A protein and the small-molecule ligand that binds it are described below.
Small molecule (SMILES): O=S(=O)(O)c1cccc2cccc(Nc3ccccc3)c12

Sequence of chain 1.F:
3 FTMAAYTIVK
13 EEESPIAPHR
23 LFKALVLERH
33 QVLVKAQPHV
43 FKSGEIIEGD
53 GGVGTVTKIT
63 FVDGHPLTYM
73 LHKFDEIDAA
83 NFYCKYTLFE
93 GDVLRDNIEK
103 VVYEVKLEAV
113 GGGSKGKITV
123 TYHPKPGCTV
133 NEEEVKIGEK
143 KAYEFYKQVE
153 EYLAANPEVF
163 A

Binding-site contacts:
Ligand atom C15 contacts residue VAL122 of chain 1.F at 4.1 Å (hydrophobic).
Ligand atom C8 contacts residue TYR148 of chain 1.F at 4.1 Å (hydrophobic).
Ligand atom O3 contacts residue TYR148 of chain 1.F at 4.2 Å.
Ligand atom C2 contacts residue TYR88 of chain 1.F at 4.0 Å (hydrophobic).
Ligand atom C2 contacts residue ARG31 of chain 1.F at 3.5 Å.
Ligand atom C7 contacts residue ILE120 of chain 1.F at 4.0 Å (hydrophobic).
Ligand atom C15 contacts residue TYR105 of chain 1.F at 4.2 Å (hydrophobic).
Ligand atom C1 contacts residue VAL107 of chain 1.F at 4.2 Å (hydrophobic).
Ligand atom C11 contacts residue ALA144 of chain 1.F at 4.2 Å (hydrophobic).
Ligand atom C2 contacts residue LEU27 of chain 1.F at 3.8 Å (hydrophobic).
Ligand atom C3 contacts residue VAL107 of chain 1.F at 4.0 Å (hydrophobic).
Ligand atom C13 contacts residue TYR88 of chain 1.F at 3.5 Å (hydrophobic).
Ligand atom C3 contacts residue VAL28 of chain 1.F at 3.4 Å (hydrophobic).
Ligand atom C14 contacts residue TYR105 of chain 1.F at 2.9 Å (hydrophobic).
Ligand atom C15 contacts residue ALA144 of chain 1.F at 3.4 Å (hydrophobic).
Ligand atom C10 contacts residue ILE120 of chain 1.F at 4.1 Å (hydrophobic).
Ligand atom O1 contacts residue ILE120 of chain 1.F at 3.5 Å.
Ligand atom C2 contacts residue VAL107 of chain 1.F at 3.9 Å (hydrophobic).
Ligand atom C12 contacts residue ARG31 of chain 1.F at 4.1 Å.
Ligand atom S contacts residue ILE120 of chain 1.F at 4.2 Å.
Ligand atom C4 contacts residue VAL107 of chain 1.F at 4.0 Å (hydrophobic).
Ligand atom C16 contacts residue ALA144 of chain 1.F at 3.7 Å (hydrophobic).
Ligand atom C12 contacts residue TYR105 of chain 1.F at 4.0 Å (hydrophobic).
Ligand atom C4 contacts residue VAL28 of chain 1.F at 3.5 Å (hydrophobic).
Ligand atom C12 contacts residue TYR88 of chain 1.F at 3.4 Å (hydrophobic).
Ligand atom C1 contacts residue ARG31 of chain 1.F at 3.9 Å.
Ligand atom C14 contacts residue VAL122 of chain 1.F at 4.1 Å (hydrophobic).
Ligand atom O2 contacts residue ALA144 of chain 1.F at 3.4 Å (h-bond).
Ligand atom C4 contacts residue LEU27 of chain 1.F at 3.2 Å (hydrophobic).
Ligand atom C8 contacts residue ILE120 of chain 1.F at 3.7 Å (hydrophobic).
Ligand atom C13 contacts residue TYR105 of chain 1.F at 3.0 Å (hydrophobic).
Ligand atom C3 contacts residue LEU27 of chain 1.F at 2.9 Å (hydrophobic).
Ligand atom C9 contacts residue ILE120 of chain 1.F at 3.7 Å (hydrophobic).
Ligand atom C6 contacts residue LEU27 of chain 1.F at 3.7 Å (hydrophobic).
Ligand atom C7 contacts residue TYR148 of chain 1.F at 4.1 Å (hydrophobic).
Ligand atom C14 contacts residue ALA144 of chain 1.F at 3.7 Å (hydrophobic).
Ligand atom C5 contacts residue LEU27 of chain 1.F at 3.9 Å (hydrophobic).
Ligand atom C6 contacts residue LEU109 of chain 1.F at 4.2 Å (hydrophobic).
Ligand atom C3 contacts residue ARG31 of chain 1.F at 3.9 Å.
Ligand atom C7 contacts residue LEU27 of chain 1.F at 4.0 Å (hydrophobic).